Sequence of chain 1.A:
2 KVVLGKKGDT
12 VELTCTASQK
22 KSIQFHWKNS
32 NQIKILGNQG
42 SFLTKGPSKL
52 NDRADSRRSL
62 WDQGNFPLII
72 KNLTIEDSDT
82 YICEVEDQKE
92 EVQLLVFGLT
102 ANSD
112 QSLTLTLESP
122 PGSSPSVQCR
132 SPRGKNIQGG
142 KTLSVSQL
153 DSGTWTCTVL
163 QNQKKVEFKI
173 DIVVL

Binding-site contacts:
Ligand atom C5 contacts residue ASN73 of chain 1.A at 3.5 Å.
Ligand atom C8 contacts residue ASN73 of chain 1.A at 4.1 Å.
Ligand atom C3 contacts residue ASN73 of chain 1.A at 3.8 Å.
Ligand atom C4 contacts residue ASN73 of chain 1.A at 4.2 Å.
Ligand atom O7 contacts residue ASN73 of chain 1.A at 2.9 Å (h-bond).
Ligand atom C8 contacts residue GLY9 of chain 1.A at 4.1 Å.
Ligand atom C2 contacts residue ASN73 of chain 1.A at 2.5 Å.
Ligand atom C1 contacts residue ASN73 of chain 1.A at 1.4 Å.
Ligand atom C7 contacts residue ASN73 of chain 1.A at 3.1 Å.
Ligand atom N2 contacts residue ASN73 of chain 1.A at 2.9 Å (h-bond).
Ligand atom O5 contacts residue ASN73 of chain 1.A at 2.3 Å (h-bond).

This protein binds this small molecule.
Small molecule (SMILES): CC(=O)N[C@H]1[C@H](O[C@H]2[C@H](O)[C@@H](NC(C)=O)CO[C@@H]2CO)O[C@H](CO)[C@@H](O)[C@@H]1O